Sequence of chain 2.A:
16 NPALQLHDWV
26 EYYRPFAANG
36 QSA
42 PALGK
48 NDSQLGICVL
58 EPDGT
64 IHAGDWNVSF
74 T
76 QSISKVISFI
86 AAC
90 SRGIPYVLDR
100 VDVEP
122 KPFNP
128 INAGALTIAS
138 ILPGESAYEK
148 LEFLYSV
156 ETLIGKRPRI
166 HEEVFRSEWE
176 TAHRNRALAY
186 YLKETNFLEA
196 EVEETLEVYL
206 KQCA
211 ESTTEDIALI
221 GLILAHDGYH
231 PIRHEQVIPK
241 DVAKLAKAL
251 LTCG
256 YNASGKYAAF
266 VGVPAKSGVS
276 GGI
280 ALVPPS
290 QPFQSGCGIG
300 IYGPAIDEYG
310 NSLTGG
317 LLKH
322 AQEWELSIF

Binding-site contacts:
Ligand atom CG contacts residue TYR256 of chain 2.A at 3.5 Å (hydrophobic).
Ligand atom CD contacts residue GLY273 of chain 2.A at 4.4 Å.
Ligand atom OXT contacts residue ASN180 of chain 2.A at 3.9 Å.
Ligand atom CD contacts residue SER77 of chain 2.A at 2.3 Å.
Ligand atom CB contacts residue CYS208 of chain 2.A at 4.1 Å (hydrophobic).
Ligand atom CD contacts residue GLN76 of chain 2.A at 4.0 Å.
Ligand atom O contacts residue ASN180 of chain 2.A at 3.3 Å (h-bond).
Ligand atom O contacts residue TYR204 of chain 2.A at 2.6 Å (h-bond).
Ligand atom N contacts residue GLN76 of chain 2.A at 2.8 Å (h-bond).
Ligand atom CG contacts residue SER77 of chain 2.A at 3.2 Å.
Ligand atom CB contacts residue TYR204 of chain 2.A at 3.9 Å (hydrophobic).
Ligand atom CB contacts residue SER77 of chain 2.A at 3.6 Å.
Ligand atom CB contacts residue GLN76 of chain 2.A at 3.5 Å.
Ligand atom OD contacts residue SER77 of chain 2.A at 3.1 Å (h-bond).
Ligand atom CE contacts residue SER77 of chain 2.A at 1.3 Å.
Ligand atom CE contacts residue LYS80 of chain 2.A at 3.7 Å.
Ligand atom C contacts residue GLU173 of chain 2.A at 4.2 Å.
Ligand atom CE contacts residue VAL274 of chain 2.A at 4.3 Å (hydrophobic).
Ligand atom CE contacts residue TYR256 of chain 2.A at 2.2 Å (hydrophobic).
Ligand atom OD contacts residue VAL274 of chain 2.A at 2.6 Å (h-bond).
Ligand atom OXT contacts residue TYR204 of chain 2.A at 4.4 Å.
Ligand atom OD contacts residue TYR256 of chain 2.A at 3.5 Å (h-bond).
Ligand atom C contacts residue ASN180 of chain 2.A at 3.9 Å.
Ligand atom CA contacts residue TYR204 of chain 2.A at 4.2 Å (hydrophobic).
Ligand atom CD contacts residue VAL274 of chain 2.A at 3.7 Å (hydrophobic).
Ligand atom CA contacts residue GLN76 of chain 2.A at 3.5 Å.
Ligand atom CD contacts residue TYR256 of chain 2.A at 2.8 Å (hydrophobic).
Ligand atom O contacts residue GLU173 of chain 2.A at 4.4 Å.
Ligand atom C contacts residue ASN129 of chain 2.A at 3.4 Å.
Ligand atom N contacts residue GLU173 of chain 2.A at 2.8 Å (salt-bridge).
Ligand atom CE contacts residue SER272 of chain 2.A at 4.4 Å.
Ligand atom OD contacts residue GLN76 of chain 2.A at 3.2 Å.
Ligand atom N contacts residue CYS208 of chain 2.A at 3.8 Å.
Ligand atom CA contacts residue GLU173 of chain 2.A at 4.0 Å.
Ligand atom CG contacts residue VAL274 of chain 2.A at 3.9 Å (hydrophobic).
Ligand atom OXT contacts residue ASN129 of chain 2.A at 3.1 Å (h-bond).
Ligand atom OD contacts residue GLY273 of chain 2.A at 3.4 Å.
Ligand atom C contacts residue TYR204 of chain 2.A at 3.6 Å (hydrophobic).
Ligand atom O contacts residue ASN129 of chain 2.A at 3.0 Å (h-bond).
Ligand atom CG contacts residue GLN76 of chain 2.A at 4.4 Å.

This protein binds this small molecule.
Small molecule (SMILES): CC(=O)CC[C@H](N)C(=O)O